A small-molecule ligand and the protein it binds are described below.
Small molecule (SMILES): CC(=O)N[C@@H]1[C@@H](O)[C@H](O)[C@@H](CO)O[C@H]1O

Sequence of chain 1.B:
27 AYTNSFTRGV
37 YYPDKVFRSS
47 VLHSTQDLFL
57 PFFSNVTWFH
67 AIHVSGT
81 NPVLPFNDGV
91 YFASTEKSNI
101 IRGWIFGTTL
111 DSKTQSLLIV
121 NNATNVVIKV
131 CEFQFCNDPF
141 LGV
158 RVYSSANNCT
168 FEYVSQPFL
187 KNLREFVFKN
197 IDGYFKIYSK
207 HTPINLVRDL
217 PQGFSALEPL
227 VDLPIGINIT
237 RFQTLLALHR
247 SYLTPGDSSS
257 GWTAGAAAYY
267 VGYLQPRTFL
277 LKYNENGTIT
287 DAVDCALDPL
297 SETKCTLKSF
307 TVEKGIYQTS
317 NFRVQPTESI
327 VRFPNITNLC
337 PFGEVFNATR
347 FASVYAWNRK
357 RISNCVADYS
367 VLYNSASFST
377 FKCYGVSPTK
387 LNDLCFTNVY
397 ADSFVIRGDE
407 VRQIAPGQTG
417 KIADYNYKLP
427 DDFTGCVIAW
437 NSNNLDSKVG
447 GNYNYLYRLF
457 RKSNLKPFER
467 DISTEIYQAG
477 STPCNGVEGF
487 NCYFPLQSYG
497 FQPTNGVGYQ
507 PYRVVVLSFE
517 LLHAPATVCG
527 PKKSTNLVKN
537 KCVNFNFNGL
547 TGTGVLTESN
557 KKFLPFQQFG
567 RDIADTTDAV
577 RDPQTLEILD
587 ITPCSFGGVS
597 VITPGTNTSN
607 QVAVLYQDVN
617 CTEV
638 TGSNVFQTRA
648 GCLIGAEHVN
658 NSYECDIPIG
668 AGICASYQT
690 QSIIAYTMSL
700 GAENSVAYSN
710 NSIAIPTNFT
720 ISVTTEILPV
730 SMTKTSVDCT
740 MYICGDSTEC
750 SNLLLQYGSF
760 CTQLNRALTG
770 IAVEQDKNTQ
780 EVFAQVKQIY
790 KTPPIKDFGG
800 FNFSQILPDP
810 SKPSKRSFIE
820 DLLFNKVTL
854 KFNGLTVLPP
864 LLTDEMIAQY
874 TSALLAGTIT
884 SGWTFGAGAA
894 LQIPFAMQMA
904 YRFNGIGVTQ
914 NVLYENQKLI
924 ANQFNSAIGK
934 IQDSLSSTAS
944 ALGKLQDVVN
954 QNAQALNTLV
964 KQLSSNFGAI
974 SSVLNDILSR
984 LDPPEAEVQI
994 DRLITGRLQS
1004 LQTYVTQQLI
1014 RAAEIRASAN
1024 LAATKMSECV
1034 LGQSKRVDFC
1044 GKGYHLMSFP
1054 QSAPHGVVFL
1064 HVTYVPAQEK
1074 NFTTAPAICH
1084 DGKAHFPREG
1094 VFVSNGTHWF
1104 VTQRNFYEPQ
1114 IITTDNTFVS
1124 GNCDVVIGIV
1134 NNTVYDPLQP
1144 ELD

Binding-site contacts:
Ligand atom N2 contacts residue ASN234 of chain 1.B at 2.9 Å (h-bond).
Ligand atom C7 contacts residue ASN234 of chain 1.B at 3.9 Å.
Ligand atom C3 contacts residue ASN234 of chain 1.B at 3.8 Å.
Ligand atom C4 contacts residue ASN234 of chain 1.B at 4.2 Å.
Ligand atom C6 contacts residue THR108 of chain 1.B at 4.4 Å.
Ligand atom C1 contacts residue ASN234 of chain 1.B at 1.4 Å.
Ligand atom C5 contacts residue ASN234 of chain 1.B at 3.7 Å.
Ligand atom C1 contacts residue THR108 of chain 1.B at 3.7 Å.
Ligand atom O6 contacts residue THR108 of chain 1.B at 3.4 Å.
Ligand atom O5 contacts residue ASN234 of chain 1.B at 2.4 Å (h-bond).
Ligand atom O7 contacts residue ASN234 of chain 1.B at 4.3 Å.
Ligand atom C5 contacts residue THR108 of chain 1.B at 4.4 Å.
Ligand atom C2 contacts residue ASN234 of chain 1.B at 2.5 Å.
Ligand atom O5 contacts residue THR108 of chain 1.B at 3.7 Å.
Ligand atom C8 contacts residue ASN234 of chain 1.B at 4.5 Å.